Sequence of chain 1.A:
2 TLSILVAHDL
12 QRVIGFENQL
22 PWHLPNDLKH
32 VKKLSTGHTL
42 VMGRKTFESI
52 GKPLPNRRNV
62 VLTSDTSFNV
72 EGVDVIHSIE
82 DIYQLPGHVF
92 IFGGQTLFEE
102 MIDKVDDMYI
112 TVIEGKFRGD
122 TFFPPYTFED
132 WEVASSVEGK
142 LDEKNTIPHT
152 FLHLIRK

This protein binds this small molecule.
Small molecule (SMILES): Cc1cc2nc(-c3nccs3)n(-c3ccc4c(N)nc(N)nc4c3)c2cc1C

Binding-site contacts:
Ligand atom N2 contacts residue VAL7 of chain 1.A at 3.3 Å.
Ligand atom N16 contacts residue ILE51 of chain 1.A at 3.9 Å.
Ligand atom C8 contacts residue PHE93 of chain 1.A at 3.4 Å (hydrophobic).
Ligand atom N12 contacts residue VAL7 of chain 1.A at 3.3 Å.
Ligand atom C3 contacts residue ALA8 of chain 1.A at 3.6 Å (hydrophobic).
Ligand atom N11 contacts residue NAP1 of chain 1.B at 3.7 Å.
Ligand atom S28 contacts residue GLN20 of chain 1.A at 3.6 Å.
Ligand atom N11 contacts residue LEU6 of chain 1.A at 2.6 Å (h-bond).
Ligand atom C5 contacts residue ASP28 of chain 1.A at 3.8 Å.
Ligand atom C26 contacts residue LEU21 of chain 1.A at 3.6 Å (hydrophobic).
Ligand atom N12 contacts residue ASP28 of chain 1.A at 2.8 Å (salt-bridge).
Ligand atom C22 contacts residue LEU29 of chain 1.A at 3.5 Å (hydrophobic).
Ligand atom N2 contacts residue LEU6 of chain 1.A at 3.5 Å.
Ligand atom N11 contacts residue PHE93 of chain 1.A at 2.8 Å (h-bond).
Ligand atom C1 contacts residue NAP1 of chain 1.B at 3.3 Å.
Ligand atom C27 contacts residue SER50 of chain 1.A at 3.8 Å.
Ligand atom C3 contacts residue VAL32 of chain 1.A at 3.2 Å (hydrophobic).
Ligand atom N12 contacts residue THR112 of chain 1.A at 3.9 Å.
Ligand atom N2 contacts residue ALA8 of chain 1.A at 3.6 Å.
Ligand atom N12 contacts residue VAL32 of chain 1.A at 3.5 Å.
Ligand atom C5 contacts residue VAL32 of chain 1.A at 3.7 Å (hydrophobic).
Ligand atom N12 contacts residue ALA8 of chain 1.A at 3.3 Å (h-bond).
Ligand atom N2 contacts residue VAL32 of chain 1.A at 3.8 Å.
Ligand atom C3 contacts residue VAL7 of chain 1.A at 3.8 Å (hydrophobic).
Ligand atom N2 contacts residue NAP1 of chain 1.B at 3.3 Å (h-bond).
Ligand atom C3 contacts residue ASP28 of chain 1.A at 3.6 Å.
Ligand atom C14 contacts residue LEU29 of chain 1.A at 3.8 Å (hydrophobic).
Ligand atom C6 contacts residue PHE93 of chain 1.A at 3.7 Å (hydrophobic).
Ligand atom N4 contacts residue ASP28 of chain 1.A at 2.8 Å (salt-bridge).
Ligand atom C26 contacts residue NAP1 of chain 1.B at 3.1 Å.
Ligand atom C6 contacts residue NAP1 of chain 1.B at 3.6 Å.
Ligand atom C1 contacts residue LEU6 of chain 1.A at 3.5 Å (hydrophobic).
Ligand atom C27 contacts residue NAP1 of chain 1.B at 3.0 Å.
Ligand atom C7 contacts residue PHE93 of chain 1.A at 3.3 Å (hydrophobic).
Ligand atom C3 contacts residue NAP1 of chain 1.B at 3.7 Å.
Ligand atom C7 contacts residue NAP1 of chain 1.B at 3.4 Å.
Ligand atom N4 contacts residue VAL32 of chain 1.A at 3.1 Å.
Ligand atom C1 contacts residue PHE93 of chain 1.A at 3.8 Å (hydrophobic).
Ligand atom C18 contacts residue LEU29 of chain 1.A at 3.7 Å (hydrophobic).
Ligand atom N25 contacts residue LEU21 of chain 1.A at 3.5 Å.